This protein binds this small molecule.
Small molecule (SMILES): CC(=O)N[C@H]1[C@H](O[C@H]2[C@H](O)[C@@H](NC(C)=O)CO[C@@H]2CO)O[C@H](CO)[C@@H](O)[C@@H]1O

Sequence of chain 3.B:
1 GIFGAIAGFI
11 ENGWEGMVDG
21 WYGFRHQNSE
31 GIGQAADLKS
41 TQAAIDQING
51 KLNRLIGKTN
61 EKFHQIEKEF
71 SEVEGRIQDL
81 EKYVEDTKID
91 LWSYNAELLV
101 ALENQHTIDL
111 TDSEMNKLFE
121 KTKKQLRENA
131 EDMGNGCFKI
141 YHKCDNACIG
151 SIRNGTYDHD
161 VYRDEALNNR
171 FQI

Binding-site contacts:
Ligand atom O5 contacts residue ASN292 of chain 3.A at 3.7 Å.
Ligand atom C8 contacts residue SER39 of chain 3.A at 3.5 Å.
Ligand atom O5 contacts residue VAL291 of chain 3.A at 4.4 Å.
Ligand atom O7 contacts residue ASN279 of chain 3.A at 3.1 Å (h-bond).
Ligand atom C7 contacts residue VAL291 of chain 3.A at 4.4 Å (hydrophobic).
Ligand atom C1 contacts residue ASN292 of chain 3.A at 4.0 Å.
Ligand atom C8 contacts residue GLU69 of chain 3.B at 3.5 Å.
Ligand atom N2 contacts residue ASN279 of chain 3.A at 3.0 Å (h-bond).
Ligand atom C3 contacts residue ASN279 of chain 3.A at 3.8 Å.
Ligand atom C1 contacts residue ASN279 of chain 3.A at 1.4 Å.
Ligand atom C2 contacts residue VAL291 of chain 3.A at 3.9 Å (hydrophobic).
Ligand atom C5 contacts residue ASN292 of chain 3.A at 3.9 Å.
Ligand atom C7 contacts residue ASN279 of chain 3.A at 3.3 Å.
Ligand atom C8 contacts residue VAL291 of chain 3.A at 4.2 Å (hydrophobic).
Ligand atom C5 contacts residue ASN279 of chain 3.A at 3.7 Å.
Ligand atom C1 contacts residue VAL291 of chain 3.A at 3.5 Å (hydrophobic).
Ligand atom C3 contacts residue VAL291 of chain 3.A at 4.1 Å (hydrophobic).
Ligand atom O5 contacts residue ASN279 of chain 3.A at 2.3 Å (h-bond).
Ligand atom C6 contacts residue ASN292 of chain 3.A at 4.4 Å.
Ligand atom O6 contacts residue GLU69 of chain 3.B at 3.9 Å.
Ligand atom C2 contacts residue ASN279 of chain 3.A at 2.5 Å.
Ligand atom C4 contacts residue ASN279 of chain 3.A at 4.2 Å.
Ligand atom N2 contacts residue VAL291 of chain 3.A at 3.6 Å (h-bond).

Sequence of chain 3.A:
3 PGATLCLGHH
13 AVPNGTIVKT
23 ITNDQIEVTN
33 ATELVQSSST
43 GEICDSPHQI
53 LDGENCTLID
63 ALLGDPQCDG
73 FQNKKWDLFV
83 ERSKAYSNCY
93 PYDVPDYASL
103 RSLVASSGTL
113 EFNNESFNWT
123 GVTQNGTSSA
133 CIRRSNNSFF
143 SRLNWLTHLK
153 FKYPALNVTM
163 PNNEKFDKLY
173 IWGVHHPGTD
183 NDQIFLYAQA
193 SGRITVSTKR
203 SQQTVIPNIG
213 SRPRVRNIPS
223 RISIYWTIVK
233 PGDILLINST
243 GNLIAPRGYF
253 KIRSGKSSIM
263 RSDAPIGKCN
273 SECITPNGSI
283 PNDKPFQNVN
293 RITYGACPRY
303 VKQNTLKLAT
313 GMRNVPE